The small molecule below binds the protein below.
Small molecule (SMILES): N#C[C@H](C(=O)Nc1cccc(C(F)(F)F)c1)C(=S)Nc1ccccc1Cl

Binding-site contacts:
Ligand atom CLA contacts residue TYR36 of chain 1.B at 3.8 Å.
Ligand atom FAF contacts residue TYR36 of chain 1.B at 3.6 Å.
Ligand atom CAH contacts residue PRO1 of chain 1.B at 3.6 Å (hydrophobic).
Ligand atom CAO contacts residue GLN35 of chain 1.B at 4.0 Å.
Ligand atom CAY contacts residue PHE113 of chain 1.B at 3.8 Å (hydrophobic).
Ligand atom CAK contacts residue GLN35 of chain 1.B at 3.6 Å.
Ligand atom NAQ contacts residue PHE113 of chain 1.B at 3.6 Å.
Ligand atom CAH contacts residue TYR95 of chain 1.A at 3.2 Å (hydrophobic).
Ligand atom NAA contacts residue TYR95 of chain 1.A at 2.9 Å (h-bond).
Ligand atom CLA contacts residue LYS32 of chain 1.B at 3.7 Å.
Ligand atom CAK contacts residue PHE49 of chain 1.A at 3.9 Å (hydrophobic).
Ligand atom CAK contacts residue TRP108 of chain 1.B at 3.5 Å (hydrophobic).
Ligand atom NAA contacts residue TYR36 of chain 1.B at 3.5 Å (h-bond).
Ligand atom NAA contacts residue GOL1 of chain 1.G at 2.9 Å (h-bond).
Ligand atom CAS contacts residue PHE113 of chain 1.B at 3.3 Å (hydrophobic).
Ligand atom CAS contacts residue TYR36 of chain 1.B at 3.3 Å (hydrophobic).
Ligand atom CAN contacts residue PHE113 of chain 1.B at 3.7 Å (hydrophobic).
Ligand atom CAN contacts residue ILE64 of chain 1.B at 3.6 Å (hydrophobic).
Ligand atom CAV contacts residue TYR95 of chain 1.A at 3.5 Å (hydrophobic).
Ligand atom CAH contacts residue GOL1 of chain 1.G at 3.5 Å.
Ligand atom NAA contacts residue PRO1 of chain 1.B at 3.0 Å (h-bond).
Ligand atom OAB contacts residue PHE113 of chain 1.B at 3.2 Å.
Ligand atom CAY contacts residue TYR36 of chain 1.B at 3.5 Å (hydrophobic).
Ligand atom CAO contacts residue TRP108 of chain 1.B at 3.6 Å (hydrophobic).
Ligand atom CAM contacts residue TRP108 of chain 1.B at 3.5 Å (hydrophobic).
Ligand atom NAR contacts residue PHE113 of chain 1.B at 4.0 Å.
Ligand atom NAQ contacts residue TYR95 of chain 1.A at 3.0 Å (h-bond).
Ligand atom CAS contacts residue TYR95 of chain 1.A at 4.0 Å (hydrophobic).
Ligand atom OAB contacts residue TYR36 of chain 1.B at 3.2 Å.
Ligand atom NAQ contacts residue TYR36 of chain 1.B at 3.6 Å.
Ligand atom FAE contacts residue TYR36 of chain 1.B at 3.1 Å.
Ligand atom FAE contacts residue GLN35 of chain 1.B at 3.6 Å.
Ligand atom CAJ contacts residue PHE113 of chain 1.B at 4.0 Å (hydrophobic).
Ligand atom CAP contacts residue TYR36 of chain 1.B at 3.7 Å (hydrophobic).
Ligand atom CAM contacts residue GLN35 of chain 1.B at 3.7 Å.
Ligand atom CAJ contacts residue ILE64 of chain 1.B at 3.8 Å (hydrophobic).
Ligand atom SAC contacts residue ILE64 of chain 1.B at 3.9 Å.
Ligand atom SAC contacts residue GOL1 of chain 1.G at 3.2 Å (h-bond).
Ligand atom CAM contacts residue TYR95 of chain 1.A at 3.2 Å (hydrophobic).
Ligand atom CAH contacts residue TYR36 of chain 1.B at 3.8 Å (hydrophobic).

Sequence of chain 1.B:
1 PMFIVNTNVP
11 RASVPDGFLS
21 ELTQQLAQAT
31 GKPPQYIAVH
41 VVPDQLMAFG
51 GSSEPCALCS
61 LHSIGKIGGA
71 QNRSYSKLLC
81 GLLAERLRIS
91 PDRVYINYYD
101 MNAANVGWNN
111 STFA

Sequence of chain 1.A:
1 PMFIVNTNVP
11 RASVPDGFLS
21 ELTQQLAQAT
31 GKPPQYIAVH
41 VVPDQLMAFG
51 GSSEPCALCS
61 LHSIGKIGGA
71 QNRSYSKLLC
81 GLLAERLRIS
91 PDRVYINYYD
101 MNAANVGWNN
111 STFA